Sequence of chain 1.E:
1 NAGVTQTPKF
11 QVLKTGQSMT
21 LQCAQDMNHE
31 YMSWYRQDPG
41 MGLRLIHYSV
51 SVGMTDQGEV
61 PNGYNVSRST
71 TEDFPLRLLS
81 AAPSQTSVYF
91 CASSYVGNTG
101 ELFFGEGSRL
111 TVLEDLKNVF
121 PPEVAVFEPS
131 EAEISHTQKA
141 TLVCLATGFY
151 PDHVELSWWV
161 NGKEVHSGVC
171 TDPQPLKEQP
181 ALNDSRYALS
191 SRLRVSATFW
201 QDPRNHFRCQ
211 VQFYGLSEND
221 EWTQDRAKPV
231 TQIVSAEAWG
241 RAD

The protein below binds the small molecule below.
Small molecule (SMILES): CC[C@H](C)[C@H](NC(=O)[C@H](CC1=c2ccccc2=NC1)NC(=O)[C@H](CCSC)NC(=O)[C@H](CC(C)C)NC(=O)[C@H](CC(C)C)NC(=O)[C@@H](N)CO)C(=O)N[C@H](C(=O)N[C@@H](CCC(N)=O)C(=O)N[C@@H](CS)C(=O)O)[C@@H](C)O

Sequence of chain 1.D:
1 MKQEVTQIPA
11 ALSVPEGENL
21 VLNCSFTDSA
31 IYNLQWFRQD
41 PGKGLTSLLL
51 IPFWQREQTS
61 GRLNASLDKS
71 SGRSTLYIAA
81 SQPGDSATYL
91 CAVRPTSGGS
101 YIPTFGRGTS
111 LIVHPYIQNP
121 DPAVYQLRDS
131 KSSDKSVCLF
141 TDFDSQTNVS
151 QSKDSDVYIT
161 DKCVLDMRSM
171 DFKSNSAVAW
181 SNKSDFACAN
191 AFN

Binding-site contacts:
Ligand atom OXT contacts residue TYR84 of chain 1.A at 2.8 Å (h-bond).
Ligand atom CG contacts residue TYR32 of chain 1.D at 3.4 Å (hydrophobic).
Ligand atom O contacts residue HIS70 of chain 1.A at 3.1 Å (h-bond).
Ligand atom CZ2 contacts residue PRO95 of chain 1.D at 3.3 Å (hydrophobic).
Ligand atom NE2 contacts residue ASN28 of chain 1.E at 2.8 Å (h-bond).
Ligand atom N contacts residue VAL96 of chain 1.E at 2.8 Å (h-bond).
Ligand atom N contacts residue TYR99 of chain 1.A at 3.0 Å (h-bond).
Ligand atom CG contacts residue GLU30 of chain 1.E at 3.4 Å.
Ligand atom SD contacts residue SER97 of chain 1.D at 3.4 Å (h-bond).
Ligand atom OG contacts residue GLU63 of chain 1.A at 2.8 Å (salt-bridge).
Ligand atom N contacts residue TYR7 of chain 1.A at 3.0 Å (h-bond).
Ligand atom NE2 contacts residue GLU30 of chain 1.E at 2.7 Å (salt-bridge).
Ligand atom O contacts residue VAL96 of chain 1.E at 3.3 Å (h-bond).
Ligand atom O contacts residue GLY97 of chain 1.E at 3.4 Å.
Ligand atom O contacts residue TYR101 of chain 1.D at 2.6 Å (h-bond).
Ligand atom N contacts residue ASP77 of chain 1.A at 3.0 Å (salt-bridge).
Ligand atom O contacts residue TYR159 of chain 1.A at 2.7 Å (h-bond).
Ligand atom N contacts residue GLU63 of chain 1.A at 2.9 Å (salt-bridge).
Ligand atom NE1 contacts residue PRO95 of chain 1.D at 2.8 Å (h-bond).
Ligand atom CA contacts residue TYR7 of chain 1.A at 3.4 Å (hydrophobic).
Ligand atom OG contacts residue LYS66 of chain 1.A at 3.0 Å (salt-bridge).
Ligand atom NE2 contacts residue TYR95 of chain 1.E at 3.5 Å.
Ligand atom C contacts residue VAL96 of chain 1.E at 3.4 Å (hydrophobic).
Ligand atom CB contacts residue TYR99 of chain 1.A at 3.2 Å (hydrophobic).
Ligand atom CE3 contacts residue VAL96 of chain 1.E at 3.4 Å (hydrophobic).
Ligand atom O contacts residue TRP147 of chain 1.A at 2.8 Å (h-bond).
Ligand atom CA contacts residue ASP77 of chain 1.A at 3.4 Å.
Ligand atom OXT contacts residue THR143 of chain 1.A at 2.8 Å (h-bond).
Ligand atom OG1 contacts residue NA1 of chain 1.F at 2.8 Å (h-bond).
Ligand atom CE contacts residue TYR101 of chain 1.D at 3.4 Å (hydrophobic).
Ligand atom CE2 contacts residue PRO95 of chain 1.D at 3.4 Å (hydrophobic).
Ligand atom N contacts residue TYR171 of chain 1.A at 2.9 Å (h-bond).
Ligand atom CD1 contacts residue ARG97 of chain 1.A at 3.4 Å.
Ligand atom O contacts residue LYS66 of chain 1.A at 3.0 Å (salt-bridge).
Ligand atom SD contacts residue THR96 of chain 1.D at 3.4 Å.
Ligand atom CD2 contacts residue TYR99 of chain 1.A at 3.3 Å (hydrophobic).
Ligand atom CE3 contacts residue TYR32 of chain 1.D at 3.3 Å (hydrophobic).
Ligand atom CA contacts residue VAL96 of chain 1.E at 3.2 Å (hydrophobic).
Ligand atom O contacts residue NA1 of chain 1.F at 3.3 Å (h-bond).
Ligand atom OG1 contacts residue ASN98 of chain 1.E at 2.8 Å (h-bond).

Sequence of chain 1.A:
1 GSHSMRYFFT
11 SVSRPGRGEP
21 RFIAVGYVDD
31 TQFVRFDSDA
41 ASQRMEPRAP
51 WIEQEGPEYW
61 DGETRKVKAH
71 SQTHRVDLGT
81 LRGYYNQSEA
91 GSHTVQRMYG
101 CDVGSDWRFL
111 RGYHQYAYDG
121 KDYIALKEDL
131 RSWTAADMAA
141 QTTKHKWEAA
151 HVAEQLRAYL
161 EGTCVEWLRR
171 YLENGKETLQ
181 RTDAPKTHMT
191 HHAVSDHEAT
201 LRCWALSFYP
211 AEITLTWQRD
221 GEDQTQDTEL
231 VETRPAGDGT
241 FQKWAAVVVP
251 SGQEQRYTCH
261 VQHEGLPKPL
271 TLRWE